Binding-site contacts:
Ligand atom C1 contacts residue ASP15 of chain 1.B at 3.5 Å.
Ligand atom O4 contacts residue TRP341 of chain 1.B at 3.8 Å.
Ligand atom C3 contacts residue TRP63 of chain 1.B at 3.5 Å (hydrophobic).
Ligand atom C1 contacts residue TRP231 of chain 1.B at 3.8 Å (hydrophobic).
Ligand atom C6 contacts residue PHE157 of chain 1.B at 3.9 Å (hydrophobic).
Ligand atom O3 contacts residue GLU112 of chain 1.B at 3.9 Å.
Ligand atom C2 contacts residue LYS16 of chain 1.B at 3.8 Å.
Ligand atom O3 contacts residue ALA64 of chain 1.B at 3.2 Å.
Ligand atom O6 contacts residue GLU154 of chain 1.B at 2.6 Å (salt-bridge).
Ligand atom O2 contacts residue ASP66 of chain 1.B at 2.6 Å (salt-bridge).
Ligand atom O2 contacts residue GLU112 of chain 1.B at 2.7 Å (salt-bridge).
Ligand atom O2 contacts residue TRP63 of chain 1.B at 3.2 Å (h-bond).
Ligand atom C4 contacts residue TRP341 of chain 1.B at 3.6 Å (hydrophobic).
Ligand atom C1 contacts residue TYR156 of chain 1.B at 3.5 Å (hydrophobic).
Ligand atom O3 contacts residue ASP66 of chain 1.B at 2.6 Å (salt-bridge).
Ligand atom C6 contacts residue TRP341 of chain 1.B at 3.6 Å (hydrophobic).
Ligand atom C6 contacts residue GLU154 of chain 1.B at 3.3 Å.
Ligand atom O4 contacts residue ARG345 of chain 1.B at 3.5 Å (salt-bridge).
Ligand atom O6 contacts residue PHE157 of chain 1.B at 3.8 Å.
Ligand atom O2 contacts residue MET331 of chain 1.B at 3.8 Å.
Ligand atom O4 contacts residue ARG67 of chain 1.B at 3.0 Å (salt-bridge).
Ligand atom C2 contacts residue ASP66 of chain 1.B at 3.4 Å.
Ligand atom O1 contacts residue ASP15 of chain 1.B at 2.9 Å (salt-bridge).
Ligand atom C4 contacts residue TYR156 of chain 1.B at 3.8 Å (hydrophobic).
Ligand atom C3 contacts residue ASP66 of chain 1.B at 3.5 Å.
Ligand atom O5 contacts residue TYR156 of chain 1.B at 3.2 Å.
Ligand atom C2 contacts residue GLU112 of chain 1.B at 3.4 Å.
Ligand atom C6 contacts residue TYR156 of chain 1.B at 3.7 Å (hydrophobic).
Ligand atom O2 contacts residue LYS16 of chain 1.B at 2.7 Å (salt-bridge).
Ligand atom C1 contacts residue LYS16 of chain 1.B at 3.8 Å.
Ligand atom O3 contacts residue ARG67 of chain 1.B at 3.0 Å (salt-bridge).
Ligand atom O6 contacts residue PRO155 of chain 1.B at 3.3 Å.
Ligand atom O1 contacts residue LYS16 of chain 1.B at 3.7 Å.
Ligand atom C6 contacts residue PRO155 of chain 1.B at 3.8 Å (hydrophobic).
Ligand atom O6 contacts residue TYR156 of chain 1.B at 3.0 Å (h-bond).
Ligand atom O3 contacts residue TRP63 of chain 1.B at 3.3 Å (h-bond).
Ligand atom O5 contacts residue ASP15 of chain 1.B at 3.9 Å.
Ligand atom O3 contacts residue TRP341 of chain 1.B at 3.7 Å.
Ligand atom O1 contacts residue ASN13 of chain 1.B at 3.7 Å.
Ligand atom O2 contacts residue ALA64 of chain 1.B at 3.3 Å.

Sequence of chain 1.B:
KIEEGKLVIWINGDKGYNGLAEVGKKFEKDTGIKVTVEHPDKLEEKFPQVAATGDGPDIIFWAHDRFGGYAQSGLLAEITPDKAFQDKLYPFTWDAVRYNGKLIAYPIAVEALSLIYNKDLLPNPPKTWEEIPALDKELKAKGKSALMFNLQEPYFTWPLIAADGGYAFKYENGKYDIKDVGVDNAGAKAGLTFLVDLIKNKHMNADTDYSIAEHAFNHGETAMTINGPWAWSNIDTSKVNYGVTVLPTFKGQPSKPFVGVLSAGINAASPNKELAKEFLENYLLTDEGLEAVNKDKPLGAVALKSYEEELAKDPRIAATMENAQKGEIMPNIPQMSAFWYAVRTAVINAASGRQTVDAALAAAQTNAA

The protein below binds the small molecule below.
Small molecule (SMILES): OC[C@H]1O[C@H](O[C@H]2[C@H](O)[C@@H](O)[C@@H](O)O[C@@H]2CO)[C@H](O)[C@@H](O)[C@@H]1O